This protein binds this small molecule.
Small molecule (SMILES): Cc1cc2n[nH]c(=O)n2c2cc(-c3ccncc3)ccc12

Binding-site contacts:
Ligand atom N5 contacts residue SER147 of chain 1.A at 4.0 Å.
Ligand atom O8 contacts residue LEU137 of chain 1.A at 3.9 Å.
Ligand atom N19 contacts residue TYR86 of chain 1.A at 3.9 Å.
Ligand atom N5 contacts residue LEU137 of chain 1.A at 3.5 Å.
Ligand atom C12 contacts residue GLU91 of chain 1.A at 3.8 Å.
Ligand atom O8 contacts residue GLU85 of chain 1.A at 3.9 Å.
Ligand atom C15 contacts residue LEU15 of chain 1.A at 3.9 Å (hydrophobic).
Ligand atom C16 contacts residue GLY90 of chain 1.A at 4.0 Å.
Ligand atom C1 contacts residue GLY16 of chain 1.A at 4.0 Å.
Ligand atom C20 contacts residue GLY90 of chain 1.A at 3.5 Å.
Ligand atom C7 contacts residue ALA36 of chain 1.A at 4.0 Å (hydrophobic).
Ligand atom N6 contacts residue GLU85 of chain 1.A at 3.3 Å (salt-bridge).
Ligand atom C12 contacts residue LEU15 of chain 1.A at 3.4 Å (hydrophobic).
Ligand atom O8 contacts residue TYR86 of chain 1.A at 3.6 Å.
Ligand atom C7 contacts residue LEU137 of chain 1.A at 3.4 Å (hydrophobic).
Ligand atom C21 contacts residue GLY90 of chain 1.A at 3.5 Å.
Ligand atom C4 contacts residue VAL23 of chain 1.A at 3.6 Å (hydrophobic).
Ligand atom C21 contacts residue CYS87 of chain 1.A at 3.3 Å (hydrophobic).
Ligand atom N6 contacts residue LEU137 of chain 1.A at 3.6 Å.
Ligand atom N9 contacts residue VAL23 of chain 1.A at 3.9 Å.
Ligand atom O8 contacts residue CYS87 of chain 1.A at 2.9 Å (h-bond).
Ligand atom C20 contacts residue TYR86 of chain 1.A at 3.5 Å (hydrophobic).
Ligand atom C3 contacts residue VAL23 of chain 1.A at 3.4 Å (hydrophobic).
Ligand atom C10 contacts residue LEU137 of chain 1.A at 3.8 Å (hydrophobic).
Ligand atom C13 contacts residue LEU15 of chain 1.A at 3.2 Å (hydrophobic).
Ligand atom C21 contacts residue TYR86 of chain 1.A at 4.1 Å (hydrophobic).
Ligand atom C4 contacts residue LEU137 of chain 1.A at 3.3 Å (hydrophobic).
Ligand atom N5 contacts residue VAL23 of chain 1.A at 3.8 Å.
Ligand atom N9 contacts residue LEU137 of chain 1.A at 3.3 Å.
Ligand atom C3 contacts residue SER147 of chain 1.A at 4.1 Å.
Ligand atom C20 contacts residue CYS87 of chain 1.A at 3.6 Å (hydrophobic).
Ligand atom C2 contacts residue VAL23 of chain 1.A at 4.0 Å (hydrophobic).
Ligand atom N6 contacts residue ALA36 of chain 1.A at 3.8 Å.
Ligand atom C20 contacts residue SER88 of chain 1.A at 3.7 Å.
Ligand atom C14 contacts residue LEU15 of chain 1.A at 4.0 Å (hydrophobic).
Ligand atom N19 contacts residue GLY90 of chain 1.A at 4.1 Å.
Ligand atom C3 contacts residue LEU137 of chain 1.A at 4.0 Å (hydrophobic).
Ligand atom C7 contacts residue GLU85 of chain 1.A at 3.9 Å.
Ligand atom C7 contacts residue CYS87 of chain 1.A at 4.0 Å (hydrophobic).
Ligand atom C13 contacts residue GLU91 of chain 1.A at 4.1 Å.

Sequence of chain 1.A:
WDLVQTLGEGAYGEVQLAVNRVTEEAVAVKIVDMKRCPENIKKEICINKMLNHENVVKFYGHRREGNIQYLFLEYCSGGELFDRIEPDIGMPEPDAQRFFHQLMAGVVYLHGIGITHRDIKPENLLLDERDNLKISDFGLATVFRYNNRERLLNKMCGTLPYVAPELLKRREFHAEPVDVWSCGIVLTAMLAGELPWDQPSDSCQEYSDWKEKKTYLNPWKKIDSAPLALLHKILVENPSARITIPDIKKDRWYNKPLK